A small-molecule ligand and the protein it binds are described below.
Small molecule (SMILES): COc1ccc(CCc2nc3cc(-c4c(C)noc4C)ccc3n2C[C@H](C)N2CCOCC2)cc1Cl

Binding-site contacts:
Ligand atom C16 contacts residue TYR107 of chain 1.C at 3.5 Å (hydrophobic).
Ligand atom CL contacts residue HIS37 of chain 1.C at 3.6 Å.
Ligand atom O2 contacts residue VAL44 of chain 1.C at 3.6 Å.
Ligand atom C22 contacts residue THR47 of chain 1.C at 3.5 Å.
Ligand atom CL contacts residue THR110 of chain 1.C at 3.4 Å.
Ligand atom C18 contacts residue ALA106 of chain 1.C at 3.9 Å (hydrophobic).
Ligand atom C24 contacts residue HIS38 of chain 1.C at 3.5 Å.
Ligand atom C1 contacts residue VAL44 of chain 1.C at 3.8 Å (hydrophobic).
Ligand atom C6 contacts residue ILE39 of chain 1.C at 3.6 Å (hydrophobic).
Ligand atom C7 contacts residue ILE39 of chain 1.C at 3.8 Å (hydrophobic).
Ligand atom C7 contacts residue TYR48 of chain 1.C at 3.2 Å (hydrophobic).
Ligand atom N contacts residue TYR48 of chain 1.C at 3.2 Å (h-bond).
Ligand atom C4 contacts residue ILE39 of chain 1.C at 3.4 Å (hydrophobic).
Ligand atom C20 contacts residue TYR48 of chain 1.C at 3.8 Å (hydrophobic).
Ligand atom C7 contacts residue TYR107 of chain 1.C at 3.5 Å (hydrophobic).
Ligand atom C21 contacts residue TYR48 of chain 1.C at 3.5 Å (hydrophobic).
Ligand atom N3 contacts residue TYR55 of chain 1.C at 3.8 Å.
Ligand atom C15 contacts residue TYR107 of chain 1.C at 3.6 Å (hydrophobic).
Ligand atom N3 contacts residue ASN101 of chain 1.C at 3.4 Å (h-bond).
Ligand atom C5 contacts residue ILE39 of chain 1.C at 3.5 Å (hydrophobic).
Ligand atom C23 contacts residue VAL42 of chain 1.C at 3.7 Å (hydrophobic).
Ligand atom N contacts residue TYR107 of chain 1.C at 2.8 Å (h-bond).
Ligand atom C27 contacts residue ILE39 of chain 1.C at 3.8 Å (hydrophobic).
Ligand atom C14 contacts residue TYR107 of chain 1.C at 3.5 Å (hydrophobic).
Ligand atom C26 contacts residue VAL44 of chain 1.C at 3.5 Å (hydrophobic).
Ligand atom N3 contacts residue TYR100 of chain 1.C at 3.5 Å.
Ligand atom N1 contacts residue ILE39 of chain 1.C at 3.6 Å.
Ligand atom C17 contacts residue ILE39 of chain 1.C at 3.7 Å (hydrophobic).
Ligand atom N1 contacts residue TYR48 of chain 1.C at 3.3 Å (h-bond).
Ligand atom C9 contacts residue TYR48 of chain 1.C at 3.2 Å (hydrophobic).
Ligand atom O2 contacts residue ASN101 of chain 1.C at 3.4 Å (h-bond).
Ligand atom C27 contacts residue VAL44 of chain 1.C at 3.7 Å (hydrophobic).
Ligand atom O contacts residue ALA106 of chain 1.C at 3.6 Å.
Ligand atom C17 contacts residue HIS37 of chain 1.C at 3.7 Å.
Ligand atom CL contacts residue TYR107 of chain 1.C at 3.8 Å.
Ligand atom C17 contacts residue TYR107 of chain 1.C at 3.6 Å (hydrophobic).
Ligand atom C13 contacts residue TYR107 of chain 1.C at 3.5 Å (hydrophobic).
Ligand atom C19 contacts residue HIS37 of chain 1.C at 3.8 Å.
Ligand atom C6 contacts residue TYR48 of chain 1.C at 3.3 Å (hydrophobic).
Ligand atom C8 contacts residue TYR107 of chain 1.C at 3.4 Å (hydrophobic).

Sequence of chain 1.C:
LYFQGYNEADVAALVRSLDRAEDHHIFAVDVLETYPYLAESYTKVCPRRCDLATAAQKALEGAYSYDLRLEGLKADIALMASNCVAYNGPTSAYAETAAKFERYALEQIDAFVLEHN